This protein binds this small molecule.
Small molecule (SMILES): N#Cc1c(NCc2ccccc2)ccnc1Cl

Sequence of chain 1.A:
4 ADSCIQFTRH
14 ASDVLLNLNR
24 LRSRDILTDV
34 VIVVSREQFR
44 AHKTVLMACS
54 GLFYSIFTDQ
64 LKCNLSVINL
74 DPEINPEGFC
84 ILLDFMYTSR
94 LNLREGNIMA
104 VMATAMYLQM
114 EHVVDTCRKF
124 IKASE

Sequence of chain 2.A:
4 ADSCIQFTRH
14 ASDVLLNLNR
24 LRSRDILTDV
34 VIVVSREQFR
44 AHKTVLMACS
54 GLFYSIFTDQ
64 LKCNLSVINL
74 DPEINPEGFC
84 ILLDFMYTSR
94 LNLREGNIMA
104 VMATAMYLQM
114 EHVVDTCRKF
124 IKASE

Binding-site contacts:
Ligand atom N contacts residue ARG23 of chain 1.A at 3.8 Å.
Ligand atom C9 contacts residue GLY54 of chain 2.A at 3.7 Å.
Ligand atom N1 contacts residue ASN20 of chain 1.A at 3.6 Å.
Ligand atom C7 contacts residue GLY54 of chain 2.A at 3.5 Å.
Ligand atom N1 contacts residue MET50 of chain 2.A at 2.8 Å (h-bond).
Ligand atom N2 contacts residue MET50 of chain 2.A at 2.8 Å (h-bond).
Ligand atom CL contacts residue LEU24 of chain 1.A at 4.1 Å.
Ligand atom C12 contacts residue TYR57 of chain 2.A at 3.2 Å (hydrophobic).
Ligand atom N1 contacts residue ALA51 of chain 2.A at 3.8 Å.
Ligand atom C11 contacts residue GLY54 of chain 2.A at 3.8 Å.
Ligand atom C contacts residue ASN20 of chain 1.A at 3.5 Å.
Ligand atom C5 contacts residue SER53 of chain 2.A at 4.0 Å.
Ligand atom C6 contacts residue GLY54 of chain 2.A at 3.7 Å.
Ligand atom N contacts residue ASN20 of chain 1.A at 3.5 Å (h-bond).
Ligand atom C2 contacts residue ASN20 of chain 1.A at 3.6 Å.
Ligand atom C4 contacts residue TYR57 of chain 2.A at 4.1 Å (hydrophobic).
Ligand atom N2 contacts residue TYR57 of chain 2.A at 3.4 Å.
Ligand atom C4 contacts residue MET50 of chain 2.A at 3.8 Å (hydrophobic).
Ligand atom C5 contacts residue MET50 of chain 2.A at 3.6 Å (hydrophobic).
Ligand atom C2 contacts residue ARG23 of chain 1.A at 4.0 Å.
Ligand atom C1 contacts residue TYR57 of chain 2.A at 3.8 Å (hydrophobic).
Ligand atom C5 contacts residue ALA51 of chain 2.A at 4.1 Å (hydrophobic).
Ligand atom C5 contacts residue ASN20 of chain 1.A at 4.1 Å.
Ligand atom C12 contacts residue ALA51 of chain 2.A at 3.7 Å (hydrophobic).
Ligand atom C contacts residue TYR57 of chain 2.A at 3.6 Å (hydrophobic).
Ligand atom C12 contacts residue ASN20 of chain 1.A at 3.7 Å.
Ligand atom C11 contacts residue TYR57 of chain 2.A at 3.7 Å (hydrophobic).
Ligand atom C1 contacts residue ASN20 of chain 1.A at 3.5 Å.
Ligand atom N2 contacts residue ASN20 of chain 1.A at 4.0 Å.
Ligand atom CL contacts residue TYR57 of chain 2.A at 3.8 Å.
Ligand atom C contacts residue MET50 of chain 2.A at 3.9 Å (hydrophobic).
Ligand atom C8 contacts residue GLY54 of chain 2.A at 3.6 Å.
Ligand atom C4 contacts residue ASN20 of chain 1.A at 3.5 Å.
Ligand atom N2 contacts residue ALA51 of chain 2.A at 3.3 Å.
Ligand atom CL contacts residue ASN20 of chain 1.A at 3.6 Å.
Ligand atom N2 contacts residue LEU24 of chain 1.A at 3.6 Å.
Ligand atom C10 contacts residue GLY54 of chain 2.A at 3.8 Å.
Ligand atom CL contacts residue ARG23 of chain 1.A at 3.2 Å.
Ligand atom C3 contacts residue ASN20 of chain 1.A at 3.8 Å.
Ligand atom C12 contacts residue MET50 of chain 2.A at 3.0 Å (hydrophobic).